Binding-site contacts:
Ligand atom O4 contacts residue SER121 of chain 1.B at 4.2 Å.
Ligand atom C3 contacts residue PHE86 of chain 1.B at 3.8 Å (hydrophobic).
Ligand atom O2 contacts residue ASP123 of chain 1.B at 3.7 Å.
Ligand atom O5 contacts residue LEU143 of chain 2.B at 3.2 Å.
Ligand atom O1 contacts residue ARG89 of chain 1.B at 3.7 Å.
Ligand atom C5 contacts residue ILE91 of chain 2.B at 4.0 Å (hydrophobic).
Ligand atom O2 contacts residue ARG145 of chain 1.B at 2.6 Å (salt-bridge).
Ligand atom C2 contacts residue ASP123 of chain 1.B at 4.0 Å.
Ligand atom C1 contacts residue ARG89 of chain 2.B at 3.2 Å.
Ligand atom O4 contacts residue ILE91 of chain 2.B at 4.2 Å.
Ligand atom O2 contacts residue PHE86 of chain 1.B at 3.6 Å.
Ligand atom O5 contacts residue ARG89 of chain 2.B at 2.9 Å (salt-bridge).
Ligand atom C2 contacts residue SER121 of chain 1.B at 3.6 Å.
Ligand atom C1 contacts residue ARG89 of chain 1.B at 4.0 Å.
Ligand atom O3 contacts residue ASP123 of chain 2.B at 4.1 Å.
Ligand atom O2 contacts residue ARG89 of chain 1.B at 3.1 Å.
Ligand atom C1 contacts residue LEU143 of chain 2.B at 4.1 Å (hydrophobic).
Ligand atom C3 contacts residue ASP123 of chain 1.B at 3.8 Å.
Ligand atom O4 contacts residue ASP123 of chain 1.B at 4.3 Å.
Ligand atom O2 contacts residue SER121 of chain 1.B at 3.1 Å (h-bond).
Ligand atom O4 contacts residue THR124 of chain 2.B at 3.6 Å (h-bond).
Ligand atom O1 contacts residue ARG89 of chain 2.B at 3.4 Å (salt-bridge).
Ligand atom C2 contacts residue PHE86 of chain 1.B at 3.3 Å (hydrophobic).
Ligand atom O3 contacts residue THR124 of chain 2.B at 3.9 Å.
Ligand atom O4 contacts residue PHE86 of chain 1.B at 4.0 Å.
Ligand atom O1 contacts residue ARG145 of chain 1.B at 2.7 Å (salt-bridge).
Ligand atom C5 contacts residue ASP123 of chain 2.B at 3.9 Å.
Ligand atom O1 contacts residue LEU143 of chain 2.B at 3.8 Å.
Ligand atom C3 contacts residue SER121 of chain 1.B at 3.0 Å.
Ligand atom O3 contacts residue ASP123 of chain 1.B at 2.4 Å (salt-bridge).
Ligand atom C5 contacts residue LEU143 of chain 2.B at 3.8 Å (hydrophobic).
Ligand atom C1 contacts residue ASP123 of chain 1.B at 3.7 Å.
Ligand atom C2 contacts residue ARG145 of chain 1.B at 3.6 Å.
Ligand atom C1 contacts residue ARG145 of chain 1.B at 3.7 Å.
Ligand atom C5 contacts residue ARG89 of chain 2.B at 3.6 Å.
Ligand atom O4 contacts residue MET125 of chain 2.B at 3.9 Å.
Ligand atom O3 contacts residue SER121 of chain 1.B at 3.0 Å (h-bond).
Ligand atom O4 contacts residue ASP123 of chain 2.B at 4.2 Å.
Ligand atom C4 contacts residue PHE86 of chain 1.B at 3.5 Å (hydrophobic).
Ligand atom C2 contacts residue ARG89 of chain 1.B at 4.2 Å.

Sequence of chain 2.B:
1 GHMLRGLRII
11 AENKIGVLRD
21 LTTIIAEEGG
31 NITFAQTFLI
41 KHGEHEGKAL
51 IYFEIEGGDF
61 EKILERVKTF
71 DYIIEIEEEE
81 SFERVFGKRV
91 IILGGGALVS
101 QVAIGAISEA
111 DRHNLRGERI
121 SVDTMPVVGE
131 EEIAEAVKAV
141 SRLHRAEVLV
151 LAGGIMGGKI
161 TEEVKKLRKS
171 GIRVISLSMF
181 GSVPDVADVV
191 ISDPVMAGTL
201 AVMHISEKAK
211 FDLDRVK

Sequence of chain 1.B:
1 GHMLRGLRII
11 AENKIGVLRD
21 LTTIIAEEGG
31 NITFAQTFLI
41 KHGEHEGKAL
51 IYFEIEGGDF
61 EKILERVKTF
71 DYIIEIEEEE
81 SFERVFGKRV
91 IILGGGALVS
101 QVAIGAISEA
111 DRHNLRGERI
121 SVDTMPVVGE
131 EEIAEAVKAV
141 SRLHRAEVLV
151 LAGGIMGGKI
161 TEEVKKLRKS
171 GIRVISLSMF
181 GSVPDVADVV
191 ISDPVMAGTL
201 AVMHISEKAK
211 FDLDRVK

This small molecule binds to this protein.
Small molecule (SMILES): O[C@@H]1[C@H](O)[C@H](O)CO[C@H]1O